The small molecule below binds the protein below.
Small molecule (SMILES): CCCCCCCCC(=O)O

Binding-site contacts:
Ligand atom C1 contacts residue LEU267 of chain 1.A at 4.3 Å (hydrophobic).
Ligand atom C3 contacts residue HIS247 of chain 1.A at 3.7 Å.
Ligand atom C5 contacts residue PHE161 of chain 1.A at 4.0 Å (hydrophobic).
Ligand atom C2 contacts residue SER87 of chain 1.A at 3.8 Å.
Ligand atom C7 contacts residue CYS83 of chain 1.A at 4.2 Å (hydrophobic).
Ligand atom C5 contacts residue PHE80 of chain 1.A at 3.6 Å (hydrophobic).
Ligand atom C7 contacts residue PHE161 of chain 1.A at 3.6 Å (hydrophobic).
Ligand atom C3 contacts residue PHE80 of chain 1.A at 3.8 Å (hydrophobic).
Ligand atom C1 contacts residue HIS121 of chain 1.A at 3.7 Å.
Ligand atom C2 contacts residue GLN84 of chain 1.A at 4.3 Å.
Ligand atom C1 contacts residue SER87 of chain 1.A at 3.8 Å.
Ligand atom C6 contacts residue MET162 of chain 1.A at 4.3 Å (hydrophobic).
Ligand atom C9 contacts residue LEU151 of chain 1.A at 4.3 Å (hydrophobic).
Ligand atom C1 contacts residue HIS247 of chain 1.A at 3.5 Å.
Ligand atom C6 contacts residue CYS83 of chain 1.A at 3.5 Å (hydrophobic).
Ligand atom C5 contacts residue HIS247 of chain 1.A at 3.8 Å.
Ligand atom C5 contacts residue CYS83 of chain 1.A at 4.4 Å (hydrophobic).
Ligand atom C4 contacts residue PHE80 of chain 1.A at 4.2 Å (hydrophobic).
Ligand atom C6 contacts residue PHE80 of chain 1.A at 4.1 Å (hydrophobic).
Ligand atom O1 contacts residue TYR271 of chain 1.A at 2.9 Å (h-bond).
Ligand atom C9 contacts residue PHE158 of chain 1.A at 3.7 Å (hydrophobic).
Ligand atom C3 contacts residue LEU251 of chain 1.A at 4.3 Å (hydrophobic).
Ligand atom C9 contacts residue ILE79 of chain 1.A at 4.1 Å (hydrophobic).
Ligand atom O1 contacts residue HIS247 of chain 1.A at 2.8 Å (h-bond).
Ligand atom O2 contacts residue LEU267 of chain 1.A at 4.0 Å.
Ligand atom O2 contacts residue SER87 of chain 1.A at 3.0 Å (h-bond).
Ligand atom C8 contacts residue CYS83 of chain 1.A at 3.5 Å (hydrophobic).
Ligand atom C7 contacts residue PHE80 of chain 1.A at 3.8 Å (hydrophobic).
Ligand atom C2 contacts residue LEU267 of chain 1.A at 4.1 Å (hydrophobic).
Ligand atom O1 contacts residue HIS121 of chain 1.A at 3.5 Å (h-bond).
Ligand atom C4 contacts residue HIS247 of chain 1.A at 4.0 Å.
Ligand atom C2 contacts residue HIS247 of chain 1.A at 4.2 Å.
Ligand atom O2 contacts residue HIS121 of chain 1.A at 2.9 Å (h-bond).
Ligand atom C9 contacts residue LEU154 of chain 1.A at 3.9 Å (hydrophobic).
Ligand atom C8 contacts residue MET162 of chain 1.A at 4.0 Å (hydrophobic).
Ligand atom C4 contacts residue SER87 of chain 1.A at 4.3 Å.
Ligand atom O2 contacts residue TYR271 of chain 1.A at 4.1 Å.
Ligand atom O1 contacts residue LEU251 of chain 1.A at 3.8 Å.
Ligand atom C4 contacts residue CYS83 of chain 1.A at 4.2 Å (hydrophobic).
Ligand atom C1 contacts residue TYR271 of chain 1.A at 3.9 Å (hydrophobic).

Sequence of chain 1.A:
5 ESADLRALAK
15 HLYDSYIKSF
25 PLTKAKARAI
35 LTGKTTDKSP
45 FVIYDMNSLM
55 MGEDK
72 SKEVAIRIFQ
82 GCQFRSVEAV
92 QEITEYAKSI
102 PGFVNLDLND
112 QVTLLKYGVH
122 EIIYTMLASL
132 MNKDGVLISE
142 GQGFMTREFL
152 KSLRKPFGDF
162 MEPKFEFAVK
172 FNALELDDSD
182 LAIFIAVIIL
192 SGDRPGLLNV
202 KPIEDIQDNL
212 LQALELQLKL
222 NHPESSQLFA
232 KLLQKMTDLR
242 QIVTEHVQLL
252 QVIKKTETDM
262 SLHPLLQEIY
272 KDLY